Sequence of chain 1.A:
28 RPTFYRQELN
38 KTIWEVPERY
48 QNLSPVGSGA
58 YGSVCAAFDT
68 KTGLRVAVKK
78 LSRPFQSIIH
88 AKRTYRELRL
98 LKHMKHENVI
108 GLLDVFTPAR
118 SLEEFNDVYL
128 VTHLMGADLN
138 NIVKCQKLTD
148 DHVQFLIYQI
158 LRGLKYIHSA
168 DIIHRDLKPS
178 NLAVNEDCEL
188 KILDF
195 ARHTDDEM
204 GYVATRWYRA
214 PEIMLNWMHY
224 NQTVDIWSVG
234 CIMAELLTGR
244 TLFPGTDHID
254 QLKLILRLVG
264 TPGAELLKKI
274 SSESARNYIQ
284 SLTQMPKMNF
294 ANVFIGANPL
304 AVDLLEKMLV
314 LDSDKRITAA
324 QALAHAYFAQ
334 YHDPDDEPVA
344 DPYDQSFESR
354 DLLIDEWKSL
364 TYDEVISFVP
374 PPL

Binding-site contacts:
Ligand atom C25 contacts residue LYS76 of chain 1.A at 3.7 Å.
Ligand atom C21 contacts residue LYS76 of chain 1.A at 3.7 Å.
Ligand atom C30 contacts residue THR129 of chain 1.A at 3.7 Å.
Ligand atom C12 contacts residue TYR58 of chain 1.A at 3.8 Å (hydrophobic).
Ligand atom N4 contacts residue SER177 of chain 1.A at 3.8 Å.
Ligand atom C25 contacts residue THR129 of chain 1.A at 3.9 Å.
Ligand atom N28 contacts residue MET132 of chain 1.A at 2.8 Å (h-bond).
Ligand atom N28 contacts residue HIS130 of chain 1.A at 3.5 Å (h-bond).
Ligand atom N4 contacts residue ASN178 of chain 1.A at 3.6 Å.
Ligand atom C11 contacts residue ASP191 of chain 1.A at 3.3 Å.
Ligand atom C13 contacts residue LEU190 of chain 1.A at 3.8 Å (hydrophobic).
Ligand atom C29 contacts residue THR129 of chain 1.A at 3.6 Å.
Ligand atom C29 contacts residue MET132 of chain 1.A at 3.6 Å (hydrophobic).
Ligand atom C24 contacts residue ALA74 of chain 1.A at 3.5 Å (hydrophobic).
Ligand atom N28 contacts residue ALA74 of chain 1.A at 3.5 Å.
Ligand atom C27 contacts residue MET132 of chain 1.A at 3.3 Å (hydrophobic).
Ligand atom C24 contacts residue LYS76 of chain 1.A at 3.7 Å.
Ligand atom C22 contacts residue ILE107 of chain 1.A at 3.9 Å (hydrophobic).
Ligand atom C21 contacts residue ILE107 of chain 1.A at 3.5 Å (hydrophobic).
Ligand atom C9 contacts residue TYR58 of chain 1.A at 3.5 Å (hydrophobic).
Ligand atom C3 contacts residue SER177 of chain 1.A at 3.6 Å.
Ligand atom N18 contacts residue LYS76 of chain 1.A at 3.7 Å.
Ligand atom N7 contacts residue SER177 of chain 1.A at 3.4 Å (h-bond).
Ligand atom C12 contacts residue ASP191 of chain 1.A at 3.2 Å.
Ligand atom C5 contacts residue SER177 of chain 1.A at 3.6 Å.
Ligand atom C29 contacts residue HIS130 of chain 1.A at 3.2 Å.
Ligand atom C27 contacts residue ALA74 of chain 1.A at 3.7 Å (hydrophobic).
Ligand atom N10 contacts residue LEU190 of chain 1.A at 3.8 Å.
Ligand atom C11 contacts residue TYR58 of chain 1.A at 3.8 Å (hydrophobic).
Ligand atom C24 contacts residue THR129 of chain 1.A at 3.4 Å.
Ligand atom C23 contacts residue LEU127 of chain 1.A at 3.7 Å (hydrophobic).
Ligand atom C6 contacts residue SER177 of chain 1.A at 3.6 Å.
Ligand atom C29 contacts residue ALA74 of chain 1.A at 3.6 Å (hydrophobic).
Ligand atom C8 contacts residue TYR58 of chain 1.A at 3.6 Å (hydrophobic).
Ligand atom C23 contacts residue THR129 of chain 1.A at 3.4 Å.
Ligand atom C24 contacts residue LEU127 of chain 1.A at 3.7 Å (hydrophobic).
Ligand atom C22 contacts residue THR129 of chain 1.A at 3.9 Å.
Ligand atom N28 contacts residue LEU131 of chain 1.A at 3.7 Å.
Ligand atom N17 contacts residue LYS76 of chain 1.A at 3.1 Å (salt-bridge).
Ligand atom C14 contacts residue LEU190 of chain 1.A at 3.7 Å (hydrophobic).

A protein and the small-molecule ligand that binds it are described below.
Small molecule (SMILES): c1ccc(-c2nnc(N3CCN(c4ncccn4)CC3)cc2-c2ccncc2)cc1